Binding-site contacts:
Ligand atom O7 contacts residue ASN167 of chain 1.C at 2.9 Å (h-bond).
Ligand atom C2 contacts residue ASN167 of chain 1.C at 2.3 Å.
Ligand atom O3 contacts residue THR221 of chain 1.A at 4.0 Å.
Ligand atom O4 contacts residue ARG164 of chain 1.C at 2.9 Å.
Ligand atom O5 contacts residue ASN167 of chain 1.C at 1.8 Å (h-bond).
Ligand atom C7 contacts residue ARG165 of chain 1.C at 4.3 Å.
Ligand atom N2 contacts residue GLU134 of chain 1.C at 3.2 Å (salt-bridge).
Ligand atom O6 contacts residue ARG164 of chain 1.C at 4.2 Å.
Ligand atom C2 contacts residue ARG164 of chain 1.C at 3.8 Å.
Ligand atom C5 contacts residue ARG164 of chain 1.C at 4.2 Å.
Ligand atom O5 contacts residue ARG164 of chain 1.C at 3.3 Å (salt-bridge).
Ligand atom C8 contacts residue ASN167 of chain 1.C at 4.3 Å.
Ligand atom C1 contacts residue ARG164 of chain 1.C at 2.8 Å.
Ligand atom C6 contacts residue ASN167 of chain 1.C at 3.0 Å.
Ligand atom N2 contacts residue ARG165 of chain 1.C at 4.0 Å.
Ligand atom C7 contacts residue THR166 of chain 1.C at 4.1 Å.
Ligand atom C1 contacts residue ARG165 of chain 1.C at 3.7 Å.
Ligand atom C3 contacts residue ARG164 of chain 1.C at 3.2 Å.
Ligand atom C5 contacts residue ASN167 of chain 1.C at 2.8 Å.
Ligand atom O7 contacts residue LYS137 of chain 1.C at 4.2 Å.
Ligand atom C7 contacts residue ASN167 of chain 1.C at 3.1 Å.
Ligand atom C1 contacts residue ASN167 of chain 1.C at 1.0 Å.
Ligand atom C6 contacts residue ARG165 of chain 1.C at 4.0 Å.
Ligand atom C8 contacts residue GLU134 of chain 1.C at 3.0 Å.
Ligand atom C3 contacts residue ASN167 of chain 1.C at 3.4 Å.
Ligand atom C8 contacts residue THR166 of chain 1.C at 3.7 Å.
Ligand atom C4 contacts residue ARG164 of chain 1.C at 3.3 Å.
Ligand atom O3 contacts residue ARG164 of chain 1.C at 3.4 Å (salt-bridge).
Ligand atom C1 contacts residue THR166 of chain 1.C at 4.0 Å.
Ligand atom O7 contacts residue ASP287 of chain 1.A at 3.9 Å.
Ligand atom C7 contacts residue GLU134 of chain 1.C at 3.4 Å.
Ligand atom O4 contacts residue CYS10 of chain 1.C at 3.6 Å.
Ligand atom C4 contacts residue ASN167 of chain 1.C at 3.5 Å.
Ligand atom O7 contacts residue THR166 of chain 1.C at 3.9 Å.
Ligand atom O6 contacts residue ARG165 of chain 1.C at 3.1 Å (salt-bridge).
Ligand atom O2 contacts residue LEU189 of chain 1.C at 4.3 Å.
Ligand atom O2 contacts residue ARG164 of chain 1.C at 3.6 Å.
Ligand atom N2 contacts residue ASN167 of chain 1.C at 3.0 Å (h-bond).
Ligand atom O5 contacts residue ARG165 of chain 1.C at 4.1 Å.
Ligand atom O6 contacts residue ASN167 of chain 1.C at 4.3 Å.

Sequence of chain 1.C:
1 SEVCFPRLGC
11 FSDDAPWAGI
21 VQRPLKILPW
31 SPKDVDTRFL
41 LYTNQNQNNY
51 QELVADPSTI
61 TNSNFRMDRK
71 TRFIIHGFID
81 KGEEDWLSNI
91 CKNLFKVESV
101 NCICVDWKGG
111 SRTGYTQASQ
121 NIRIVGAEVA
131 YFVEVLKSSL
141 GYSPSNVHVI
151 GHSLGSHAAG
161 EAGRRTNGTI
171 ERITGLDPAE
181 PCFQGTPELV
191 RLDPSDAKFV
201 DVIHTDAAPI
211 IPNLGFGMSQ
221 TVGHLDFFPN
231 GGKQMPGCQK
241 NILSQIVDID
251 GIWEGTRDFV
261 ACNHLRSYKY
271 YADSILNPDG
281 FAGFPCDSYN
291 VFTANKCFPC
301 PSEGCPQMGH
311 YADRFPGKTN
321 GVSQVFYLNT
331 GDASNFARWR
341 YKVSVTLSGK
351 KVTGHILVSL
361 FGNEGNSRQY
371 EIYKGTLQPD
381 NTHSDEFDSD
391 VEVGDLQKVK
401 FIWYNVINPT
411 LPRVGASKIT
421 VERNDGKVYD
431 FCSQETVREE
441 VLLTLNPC

Sequence of chain 1.A:
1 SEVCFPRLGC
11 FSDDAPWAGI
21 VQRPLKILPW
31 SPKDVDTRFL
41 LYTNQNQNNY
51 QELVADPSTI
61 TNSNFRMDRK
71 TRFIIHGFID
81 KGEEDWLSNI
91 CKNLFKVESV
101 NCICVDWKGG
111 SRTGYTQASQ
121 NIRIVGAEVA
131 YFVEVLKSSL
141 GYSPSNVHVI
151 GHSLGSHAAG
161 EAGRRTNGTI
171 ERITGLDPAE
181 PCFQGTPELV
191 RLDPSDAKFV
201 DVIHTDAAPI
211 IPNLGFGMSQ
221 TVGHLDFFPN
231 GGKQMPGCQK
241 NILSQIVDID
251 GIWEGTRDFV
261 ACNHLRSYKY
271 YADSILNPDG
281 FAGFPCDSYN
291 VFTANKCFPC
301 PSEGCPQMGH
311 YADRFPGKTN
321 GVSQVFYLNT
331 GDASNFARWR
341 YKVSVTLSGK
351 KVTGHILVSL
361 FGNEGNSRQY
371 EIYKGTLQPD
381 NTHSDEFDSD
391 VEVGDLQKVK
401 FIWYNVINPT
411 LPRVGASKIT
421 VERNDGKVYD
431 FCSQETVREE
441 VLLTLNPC

A small-molecule ligand and the protein it binds are described below.
Small molecule (SMILES): CC(=O)N[C@H]1[C@H](O[C@H]2[C@H](O)[C@@H](NC(C)=O)CO[C@@H]2CO)O[C@H](CO)[C@@H](O[C@@H]2O[C@H](CO[C@H]3O[C@H](CO)[C@@H](O)[C@H](O)[C@@H]3O)[C@@H](O)[C@H](O[C@H]3O[C@H](CO)[C@@H](O)[C@H](O)[C@@H]3O)[C@@H]2O)[C@@H]1O